Binding-site contacts:
Ligand atom C3 contacts residue ARG237 of chain 2.A at 3.9 Å.
Ligand atom O3 contacts residue ALA292 of chain 2.A at 3.6 Å.
Ligand atom O2 contacts residue PHE240 of chain 2.A at 4.5 Å.
Ligand atom C4 contacts residue ASN289 of chain 2.A at 4.0 Å.
Ligand atom O4 contacts residue ASN289 of chain 2.A at 3.2 Å.
Ligand atom O2 contacts residue ARG237 of chain 2.A at 3.8 Å.
Ligand atom O1 contacts residue SER291 of chain 2.A at 4.2 Å.
Ligand atom C4 contacts residue ASN341 of chain 2.A at 3.4 Å.
Ligand atom C1 contacts residue PHE240 of chain 2.A at 3.6 Å (hydrophobic).
Ligand atom O6 contacts residue PHE240 of chain 2.A at 3.8 Å.
Ligand atom C4 contacts residue ARG237 of chain 2.A at 4.2 Å.
Ligand atom O4 contacts residue ASN244 of chain 2.A at 3.8 Å.
Ligand atom O4 contacts residue ASN341 of chain 2.A at 2.8 Å (h-bond).
Ligand atom O3 contacts residue ASN341 of chain 2.A at 3.2 Å (h-bond).
Ligand atom O3 contacts residue LEU295 of chain 2.A at 4.4 Å.
Ligand atom C3 contacts residue SER291 of chain 2.A at 4.0 Å.
Ligand atom O6 contacts residue PHE343 of chain 2.A at 3.9 Å.
Ligand atom C5 contacts residue PHE240 of chain 2.A at 4.3 Å (hydrophobic).
Ligand atom C2 contacts residue PHE240 of chain 2.A at 3.6 Å (hydrophobic).
Ligand atom O3 contacts residue ARG237 of chain 2.A at 2.8 Å (salt-bridge).
Ligand atom C4 contacts residue ASN244 of chain 2.A at 3.8 Å.
Ligand atom O1 contacts residue ASN289 of chain 2.A at 4.2 Å.
Ligand atom C2 contacts residue ARG237 of chain 2.A at 3.9 Å.
Ligand atom O2 contacts residue SER291 of chain 2.A at 4.0 Å.
Ligand atom O6 contacts residue ASN244 of chain 2.A at 3.0 Å (h-bond).
Ligand atom C6 contacts residue ASN244 of chain 2.A at 4.1 Å.
Ligand atom O2 contacts residue ALA292 of chain 2.A at 4.5 Å.
Ligand atom C6 contacts residue ASN289 of chain 2.A at 4.1 Å.
Ligand atom C3 contacts residue ASN341 of chain 2.A at 3.9 Å.
Ligand atom C4 contacts residue PHE240 of chain 2.A at 4.4 Å (hydrophobic).
Ligand atom O5 contacts residue PHE240 of chain 2.A at 3.5 Å.
Ligand atom O3 contacts residue ASN289 of chain 2.A at 4.2 Å.
Ligand atom O3 contacts residue SER291 of chain 2.A at 4.4 Å.
Ligand atom O2P contacts residue SER291 of chain 2.A at 4.3 Å.
Ligand atom O4 contacts residue PHE343 of chain 2.A at 4.2 Å.
Ligand atom C5 contacts residue ASN289 of chain 2.A at 3.6 Å.
Ligand atom C3 contacts residue ASN289 of chain 2.A at 3.7 Å.
Ligand atom C6 contacts residue PHE343 of chain 2.A at 3.5 Å (hydrophobic).

The small molecule below binds the protein below.
Small molecule (SMILES): O=P(O)(O)O[C@H]1O[C@H](CO)[C@@H](O)[C@H](O)[C@H]1O

Sequence of chain 2.A:
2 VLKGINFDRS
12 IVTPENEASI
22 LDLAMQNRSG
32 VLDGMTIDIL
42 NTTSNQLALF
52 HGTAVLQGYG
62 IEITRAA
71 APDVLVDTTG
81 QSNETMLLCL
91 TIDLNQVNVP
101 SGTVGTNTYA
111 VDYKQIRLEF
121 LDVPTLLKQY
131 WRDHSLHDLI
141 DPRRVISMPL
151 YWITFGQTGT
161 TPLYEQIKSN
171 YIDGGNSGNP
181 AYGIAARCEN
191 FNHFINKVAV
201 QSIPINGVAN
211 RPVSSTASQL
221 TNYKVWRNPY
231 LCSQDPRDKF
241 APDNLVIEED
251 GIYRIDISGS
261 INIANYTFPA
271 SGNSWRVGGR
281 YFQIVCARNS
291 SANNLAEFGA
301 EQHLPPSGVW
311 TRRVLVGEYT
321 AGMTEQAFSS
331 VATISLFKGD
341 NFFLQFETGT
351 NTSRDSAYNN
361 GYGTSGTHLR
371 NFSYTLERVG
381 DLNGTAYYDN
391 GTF